Binding-site contacts:
Ligand atom C5 contacts residue GLN611 of chain 1.B at 4.1 Å.
Ligand atom N2 contacts residue ASN362 of chain 1.B at 2.9 Å (h-bond).
Ligand atom O5 contacts residue GLN611 of chain 1.B at 3.8 Å.
Ligand atom C7 contacts residue ASN362 of chain 1.B at 3.1 Å.
Ligand atom O7 contacts residue ASN362 of chain 1.B at 2.9 Å (h-bond).
Ligand atom C2 contacts residue ASN362 of chain 1.B at 2.5 Å.
Ligand atom C6 contacts residue GLN611 of chain 1.B at 3.4 Å.
Ligand atom C1 contacts residue ASN362 of chain 1.B at 1.4 Å.
Ligand atom C8 contacts residue ASN362 of chain 1.B at 3.5 Å.
Ligand atom C3 contacts residue ASN362 of chain 1.B at 3.8 Å.
Ligand atom O6 contacts residue GLN611 of chain 1.B at 4.2 Å.
Ligand atom C8 contacts residue THR364 of chain 1.B at 3.3 Å.
Ligand atom O5 contacts residue ASN362 of chain 1.B at 2.4 Å (h-bond).
Ligand atom C5 contacts residue ASN362 of chain 1.B at 3.7 Å.
Ligand atom C4 contacts residue ASN362 of chain 1.B at 4.2 Å.

Sequence of chain 1.B:
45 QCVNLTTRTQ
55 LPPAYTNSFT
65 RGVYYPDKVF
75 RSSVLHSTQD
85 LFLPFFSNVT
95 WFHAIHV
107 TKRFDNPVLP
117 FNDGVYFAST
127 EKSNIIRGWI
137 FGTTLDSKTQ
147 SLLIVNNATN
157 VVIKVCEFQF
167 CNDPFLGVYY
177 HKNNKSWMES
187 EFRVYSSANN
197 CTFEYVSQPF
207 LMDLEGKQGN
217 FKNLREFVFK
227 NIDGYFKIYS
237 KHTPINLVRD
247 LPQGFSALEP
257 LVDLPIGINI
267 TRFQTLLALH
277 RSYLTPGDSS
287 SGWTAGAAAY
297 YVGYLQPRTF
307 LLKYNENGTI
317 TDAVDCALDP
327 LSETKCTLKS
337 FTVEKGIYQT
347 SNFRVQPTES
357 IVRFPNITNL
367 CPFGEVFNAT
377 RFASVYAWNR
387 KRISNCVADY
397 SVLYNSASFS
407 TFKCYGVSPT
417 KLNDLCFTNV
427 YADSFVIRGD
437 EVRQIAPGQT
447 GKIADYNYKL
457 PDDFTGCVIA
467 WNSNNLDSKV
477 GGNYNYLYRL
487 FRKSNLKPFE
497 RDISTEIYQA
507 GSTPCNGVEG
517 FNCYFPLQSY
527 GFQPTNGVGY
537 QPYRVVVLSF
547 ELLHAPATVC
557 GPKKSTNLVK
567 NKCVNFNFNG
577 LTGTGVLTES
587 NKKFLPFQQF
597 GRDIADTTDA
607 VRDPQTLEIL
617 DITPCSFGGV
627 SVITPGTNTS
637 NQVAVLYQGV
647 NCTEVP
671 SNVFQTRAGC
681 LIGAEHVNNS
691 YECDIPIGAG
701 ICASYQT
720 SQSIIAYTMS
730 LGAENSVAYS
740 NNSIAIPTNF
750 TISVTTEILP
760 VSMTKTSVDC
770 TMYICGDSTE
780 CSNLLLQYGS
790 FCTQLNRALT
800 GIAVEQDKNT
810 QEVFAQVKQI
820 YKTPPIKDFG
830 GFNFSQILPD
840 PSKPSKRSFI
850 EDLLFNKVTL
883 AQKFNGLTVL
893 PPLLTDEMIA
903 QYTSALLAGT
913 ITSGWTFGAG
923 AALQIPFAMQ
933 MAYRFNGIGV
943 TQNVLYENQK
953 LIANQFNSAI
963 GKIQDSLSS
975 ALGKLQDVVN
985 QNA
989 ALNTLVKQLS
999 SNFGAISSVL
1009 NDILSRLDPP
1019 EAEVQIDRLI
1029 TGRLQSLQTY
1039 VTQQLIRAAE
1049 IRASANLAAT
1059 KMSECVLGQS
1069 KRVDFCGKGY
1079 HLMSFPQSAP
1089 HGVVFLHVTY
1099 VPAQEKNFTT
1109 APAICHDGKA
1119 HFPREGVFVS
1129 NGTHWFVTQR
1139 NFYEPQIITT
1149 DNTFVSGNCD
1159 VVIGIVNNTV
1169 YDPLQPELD

A protein and the small-molecule ligand that binds it are described below.
Small molecule (SMILES): CC(=O)N[C@@H]1[C@@H](O)[C@H](O)[C@@H](CO)O[C@H]1O